Sequence of chain 1.B:
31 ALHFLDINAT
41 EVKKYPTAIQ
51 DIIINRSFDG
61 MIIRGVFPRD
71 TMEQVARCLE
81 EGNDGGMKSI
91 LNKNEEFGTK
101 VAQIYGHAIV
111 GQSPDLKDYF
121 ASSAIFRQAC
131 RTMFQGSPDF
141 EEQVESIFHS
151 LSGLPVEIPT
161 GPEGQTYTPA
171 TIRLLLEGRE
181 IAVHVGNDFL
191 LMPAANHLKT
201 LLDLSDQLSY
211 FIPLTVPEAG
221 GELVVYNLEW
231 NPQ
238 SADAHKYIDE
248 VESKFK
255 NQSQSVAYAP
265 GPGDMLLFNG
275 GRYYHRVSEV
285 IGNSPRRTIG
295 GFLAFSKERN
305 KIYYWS

A small-molecule ligand and the protein it binds are described below.
Small molecule (SMILES): O=C(O)CCC(=O)C(=O)O

Binding-site contacts:
Ligand atom O2 contacts residue PHE272 of chain 1.B at 3.5 Å.
Ligand atom C1 contacts residue SER209 of chain 1.B at 3.8 Å.
Ligand atom C3 contacts residue ILE181 of chain 1.B at 4.3 Å (hydrophobic).
Ligand atom O5 contacts residue HIS184 of chain 1.B at 3.1 Å.
Ligand atom C3 contacts residue PHE211 of chain 1.B at 4.1 Å (hydrophobic).
Ligand atom O5 contacts residue OAU1 of chain 1.M at 4.3 Å.
Ligand atom C2 contacts residue HIS279 of chain 1.B at 3.9 Å.
Ligand atom O4 contacts residue ARG290 of chain 1.B at 4.3 Å.
Ligand atom C1 contacts residue HIS279 of chain 1.B at 3.7 Å.
Ligand atom C5 contacts residue ARG173 of chain 1.B at 3.3 Å.
Ligand atom O5 contacts residue ZN1 of chain 1.J at 2.5 Å.
Ligand atom O1 contacts residue HIS184 of chain 1.B at 4.1 Å.
Ligand atom C3 contacts residue VAL281 of chain 1.B at 3.9 Å (hydrophobic).
Ligand atom O1 contacts residue PHE272 of chain 1.B at 4.4 Å.
Ligand atom C5 contacts residue PHE211 of chain 1.B at 3.9 Å (hydrophobic).
Ligand atom C5 contacts residue ILE181 of chain 1.B at 4.2 Å (hydrophobic).
Ligand atom O4 contacts residue PHE211 of chain 1.B at 3.6 Å.
Ligand atom O3 contacts residue ARG290 of chain 1.B at 2.6 Å (salt-bridge).
Ligand atom C4 contacts residue ARG173 of chain 1.B at 3.3 Å.
Ligand atom O2 contacts residue PHE211 of chain 1.B at 3.5 Å.
Ligand atom O3 contacts residue THR292 of chain 1.B at 3.4 Å (h-bond).
Ligand atom O4 contacts residue THR292 of chain 1.B at 2.8 Å (h-bond).
Ligand atom O3 contacts residue PHE211 of chain 1.B at 4.0 Å.
Ligand atom O3 contacts residue VAL281 of chain 1.B at 4.0 Å.
Ligand atom O1 contacts residue SER209 of chain 1.B at 3.1 Å (h-bond).
Ligand atom O1 contacts residue ZN1 of chain 1.J at 2.0 Å.
Ligand atom O4 contacts residue ARG173 of chain 1.B at 2.5 Å (salt-bridge).
Ligand atom O1 contacts residue HIS279 of chain 1.B at 3.4 Å (h-bond).
Ligand atom C1 contacts residue PHE272 of chain 1.B at 4.1 Å (hydrophobic).
Ligand atom O5 contacts residue HIS279 of chain 1.B at 3.4 Å.
Ligand atom C2 contacts residue HIS184 of chain 1.B at 4.2 Å.
Ligand atom O3 contacts residue ILE181 of chain 1.B at 4.2 Å.
Ligand atom C4 contacts residue ILE181 of chain 1.B at 3.8 Å (hydrophobic).
Ligand atom O2 contacts residue SER209 of chain 1.B at 3.5 Å.
Ligand atom O2 contacts residue ZN1 of chain 1.J at 4.0 Å.
Ligand atom C1 contacts residue ZN1 of chain 1.J at 2.8 Å.
Ligand atom C4 contacts residue OAU1 of chain 1.M at 4.2 Å.
Ligand atom C5 contacts residue ARG290 of chain 1.B at 3.7 Å.
Ligand atom C2 contacts residue ZN1 of chain 1.J at 3.0 Å.
Ligand atom C5 contacts residue THR292 of chain 1.B at 3.4 Å.